Sequence of chain 1.C:
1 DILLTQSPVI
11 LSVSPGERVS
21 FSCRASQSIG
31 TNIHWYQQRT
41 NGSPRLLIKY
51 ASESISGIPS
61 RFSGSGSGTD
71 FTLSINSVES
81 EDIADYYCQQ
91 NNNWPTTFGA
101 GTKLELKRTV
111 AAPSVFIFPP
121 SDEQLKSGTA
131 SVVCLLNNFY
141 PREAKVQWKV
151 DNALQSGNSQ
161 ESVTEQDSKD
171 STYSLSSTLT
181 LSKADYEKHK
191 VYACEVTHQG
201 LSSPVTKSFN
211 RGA

This protein binds this small molecule.
Small molecule (SMILES): CC(C)C[C@@H]1NC(=O)[C@H](CCCN=C(N)N)NC(=O)[C@H](CCCN=C(N)N)NC(=O)[C@H]([C@@H](C)O)NC(=O)[C@H](CO)NC(=O)[C@H](CC(C)C)NC(=O)[C@H](CC(=O)O)NC(=O)[C@H](Cc2ccc(O)cc2)NC(=O)[C@H](CCC(N)=O)NC(=O)[C@@H](N)CSSC[C@@H](C(=O)O)NC(=O)[C@H](CCCCN)NC1=O

Binding-site contacts:
Ligand atom CG contacts residue ASN41 of chain 1.C at 3.2 Å.
Ligand atom CB contacts residue ALA174 of chain 1.D at 3.7 Å (hydrophobic).
Ligand atom CD contacts residue THR40 of chain 1.C at 3.6 Å.
Ligand atom CB contacts residue GLU165 of chain 1.C at 3.6 Å.
Ligand atom CE1 contacts residue GLN38 of chain 1.C at 3.7 Å.
Ligand atom CG contacts residue THR40 of chain 1.C at 3.2 Å.
Ligand atom O contacts residue ASN41 of chain 1.C at 3.4 Å (h-bond).
Ligand atom C contacts residue ASP85 of chain 1.C at 3.6 Å.
Ligand atom NE contacts residue ILE92 of chain 1.D at 3.6 Å.
Ligand atom OG contacts residue ALA174 of chain 1.D at 3.8 Å.
Ligand atom O contacts residue THR40 of chain 1.C at 3.6 Å.
Ligand atom CG contacts residue ASP85 of chain 1.C at 3.4 Å.
Ligand atom CD contacts residue ASP85 of chain 1.C at 3.3 Å.
Ligand atom CD2 contacts residue ILE92 of chain 1.D at 3.6 Å (hydrophobic).
Ligand atom CA contacts residue ASP85 of chain 1.C at 3.6 Å.
Ligand atom NH1 contacts residue THR40 of chain 1.C at 3.2 Å (h-bond).
Ligand atom CD1 contacts residue THR90 of chain 1.D at 3.5 Å.
Ligand atom NH2 contacts residue LYS103 of chain 1.C at 3.7 Å.
Ligand atom CG2 contacts residue PRO173 of chain 1.D at 3.7 Å (hydrophobic).
Ligand atom CD2 contacts residue TYR87 of chain 1.C at 3.4 Å (hydrophobic).
Ligand atom OG contacts residue GLU154 of chain 1.D at 2.7 Å (salt-bridge).
Ligand atom N contacts residue ASP85 of chain 1.C at 2.7 Å (salt-bridge).
Ligand atom CD1 contacts residue GLN39 of chain 1.D at 3.3 Å.
Ligand atom CG contacts residue TYR87 of chain 1.C at 3.5 Å (hydrophobic).
Ligand atom SG contacts residue VAL9 of chain 1.C at 3.3 Å.
Ligand atom CZ contacts residue ASP85 of chain 1.C at 3.7 Å.
Ligand atom O contacts residue LYS103 of chain 1.C at 3.0 Å (salt-bridge).
Ligand atom CD1 contacts residue ASP85 of chain 1.C at 3.7 Å.
Ligand atom NH2 contacts residue ASP85 of chain 1.C at 3.3 Å (salt-bridge).
Ligand atom CB contacts residue ASN41 of chain 1.C at 3.5 Å.
Ligand atom NE contacts residue ASP85 of chain 1.C at 3.0 Å (salt-bridge).
Ligand atom O contacts residue THR40 of chain 1.C at 3.7 Å.
Ligand atom CZ contacts residue GLN39 of chain 1.D at 3.5 Å.
Ligand atom CB contacts residue ASP85 of chain 1.C at 3.4 Å.
Ligand atom NH2 contacts residue ALA84 of chain 1.C at 3.4 Å (h-bond).
Ligand atom CD contacts residue PRO41 of chain 1.D at 3.8 Å (hydrophobic).
Ligand atom CA contacts residue ASP85 of chain 1.C at 3.6 Å.
Ligand atom O contacts residue PRO41 of chain 1.D at 3.4 Å.
Ligand atom CE1 contacts residue GLN39 of chain 1.D at 3.5 Å.
Ligand atom CG contacts residue PRO41 of chain 1.D at 3.3 Å (hydrophobic).

Sequence of chain 1.D:
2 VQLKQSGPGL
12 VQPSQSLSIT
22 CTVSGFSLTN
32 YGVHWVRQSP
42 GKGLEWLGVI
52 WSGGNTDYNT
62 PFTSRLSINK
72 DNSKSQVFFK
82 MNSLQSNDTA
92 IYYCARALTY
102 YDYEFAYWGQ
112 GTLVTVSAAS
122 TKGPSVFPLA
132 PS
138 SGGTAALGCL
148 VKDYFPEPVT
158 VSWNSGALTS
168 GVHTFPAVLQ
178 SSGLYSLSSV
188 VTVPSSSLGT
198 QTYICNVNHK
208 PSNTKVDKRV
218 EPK